The protein below binds the small molecule below.
Small molecule (SMILES): O=C[C@H](O)[C@@H](O)[C@H](O)CO

Sequence of chain 2.A:
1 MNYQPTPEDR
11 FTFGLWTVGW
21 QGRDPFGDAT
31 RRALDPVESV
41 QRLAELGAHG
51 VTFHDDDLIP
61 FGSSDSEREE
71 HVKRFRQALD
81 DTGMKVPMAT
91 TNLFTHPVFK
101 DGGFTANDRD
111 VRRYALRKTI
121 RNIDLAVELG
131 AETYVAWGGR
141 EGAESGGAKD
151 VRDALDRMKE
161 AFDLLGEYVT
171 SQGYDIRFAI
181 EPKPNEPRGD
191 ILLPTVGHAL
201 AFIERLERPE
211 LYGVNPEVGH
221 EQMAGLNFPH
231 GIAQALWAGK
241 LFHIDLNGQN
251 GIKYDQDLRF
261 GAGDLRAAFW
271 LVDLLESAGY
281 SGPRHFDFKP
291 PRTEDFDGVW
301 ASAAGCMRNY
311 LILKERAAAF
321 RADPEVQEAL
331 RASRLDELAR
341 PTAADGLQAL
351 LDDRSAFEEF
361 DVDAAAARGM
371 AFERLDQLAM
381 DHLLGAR

Binding-site contacts:
Ligand atom O1 contacts residue HIS54 of chain 2.A at 3.0 Å (h-bond).
Ligand atom C5 contacts residue GLU181 of chain 2.A at 3.6 Å.
Ligand atom O3 contacts residue MN1 of chain 2.D at 2.1 Å.
Ligand atom C5 contacts residue GLU217 of chain 2.A at 4.3 Å.
Ligand atom C2 contacts residue HIS54 of chain 2.A at 4.0 Å.
Ligand atom O1 contacts residue TRP137 of chain 2.A at 3.5 Å.
Ligand atom C3 contacts residue ASP245 of chain 2.A at 4.2 Å.
Ligand atom O3 contacts residue GLU181 of chain 2.A at 2.4 Å (salt-bridge).
Ligand atom C5 contacts residue MN1 of chain 2.D at 3.1 Å.
Ligand atom O2 contacts residue GLU181 of chain 2.A at 3.3 Å (salt-bridge).
Ligand atom C4 contacts residue MN1 of chain 2.D at 3.4 Å.
Ligand atom O5 contacts residue MN1 of chain 2.C at 3.8 Å.
Ligand atom C5 contacts residue TRP137 of chain 2.A at 3.9 Å (hydrophobic).
Ligand atom O3 contacts residue ASP245 of chain 2.A at 2.9 Å (salt-bridge).
Ligand atom C3 contacts residue ASP287 of chain 2.A at 3.5 Å.
Ligand atom O4 contacts residue MN1 of chain 2.D at 3.7 Å.
Ligand atom O5 contacts residue HIS220 of chain 2.A at 2.9 Å.
Ligand atom O5 contacts residue ASP287 of chain 2.A at 3.0 Å (salt-bridge).
Ligand atom O2 contacts residue TRP137 of chain 2.A at 3.3 Å.
Ligand atom C3 contacts residue TRP137 of chain 2.A at 4.2 Å (hydrophobic).
Ligand atom O5 contacts residue MN1 of chain 2.D at 2.1 Å.
Ligand atom C2 contacts residue GLU181 of chain 2.A at 3.7 Å.
Ligand atom C3 contacts residue GLU181 of chain 2.A at 3.1 Å.
Ligand atom O2 contacts residue THR90 of chain 2.A at 3.9 Å.
Ligand atom O1 contacts residue THR90 of chain 2.A at 4.2 Å.
Ligand atom C5 contacts residue HIS220 of chain 2.A at 3.9 Å.
Ligand atom O5 contacts residue GLU181 of chain 2.A at 2.8 Å (salt-bridge).
Ligand atom O1 contacts residue PHE94 of chain 2.A at 3.6 Å.
Ligand atom C4 contacts residue ASP287 of chain 2.A at 3.2 Å.
Ligand atom C5 contacts residue ASP287 of chain 2.A at 3.5 Å.
Ligand atom C1 contacts residue HIS54 of chain 2.A at 2.9 Å.
Ligand atom O2 contacts residue VAL135 of chain 2.A at 3.5 Å.
Ligand atom O3 contacts residue ASP287 of chain 2.A at 3.1 Å (salt-bridge).
Ligand atom C3 contacts residue MN1 of chain 2.D at 2.9 Å.
Ligand atom C2 contacts residue TRP137 of chain 2.A at 4.0 Å (hydrophobic).
Ligand atom C1 contacts residue PHE94 of chain 2.A at 4.2 Å (hydrophobic).
Ligand atom O5 contacts residue GLU217 of chain 2.A at 2.9 Å (salt-bridge).
Ligand atom O4 contacts residue TRP16 of chain 2.A at 3.0 Å (h-bond).
Ligand atom O4 contacts residue ASP287 of chain 2.A at 2.5 Å (salt-bridge).
Ligand atom C1 contacts residue TRP137 of chain 2.A at 3.9 Å (hydrophobic).